Sequence of chain 9.O:
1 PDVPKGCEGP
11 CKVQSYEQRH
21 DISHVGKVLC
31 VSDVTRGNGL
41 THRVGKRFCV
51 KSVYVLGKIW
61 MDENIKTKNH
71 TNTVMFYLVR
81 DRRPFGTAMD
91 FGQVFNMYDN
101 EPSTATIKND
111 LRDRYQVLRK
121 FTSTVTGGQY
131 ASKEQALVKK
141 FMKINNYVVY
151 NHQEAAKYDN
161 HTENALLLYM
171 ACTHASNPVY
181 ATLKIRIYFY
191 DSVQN

Binding-site contacts:
Ligand atom N3 contacts residue PHE141 of chain 8.U at 3.6 Å.
Ligand atom OP2 contacts residue LYS143 of chain 8.S at 2.9 Å (salt-bridge).
Ligand atom N6 contacts residue PHE141 of chain 8.U at 3.4 Å.
Ligand atom P contacts residue TYR188 of chain 8.U at 3.4 Å.
Ligand atom OP2 contacts residue TYR54 of chain 8.U at 2.6 Å (h-bond).
Ligand atom OP2 contacts residue ARG186 of chain 8.U at 3.0 Å (salt-bridge).
Ligand atom OP1 contacts residue ARG105 of chain 8.S at 2.9 Å (salt-bridge).
Ligand atom O3' contacts residue ARG47 of chain 9.O at 3.5 Å (salt-bridge).
Ligand atom N7 contacts residue PHE141 of chain 8.U at 3.5 Å.
Ligand atom C5' contacts residue ARG103 of chain 8.S at 3.4 Å.
Ligand atom C2' contacts residue TYR188 of chain 8.U at 3.1 Å (hydrophobic).
Ligand atom OP1 contacts residue ARG142 of chain 8.S at 3.5 Å.
Ligand atom N1 contacts residue PHE141 of chain 8.U at 3.4 Å.
Ligand atom OP1 contacts residue ASP136 of chain 8.S at 2.8 Å (salt-bridge).
Ligand atom C2' contacts residue ASN195 of chain 9.O at 3.6 Å.
Ligand atom OP2 contacts residue TYR188 of chain 8.U at 2.7 Å (h-bond).
Ligand atom C2' contacts residue CYS11 of chain 8.U at 3.6 Å (hydrophobic).
Ligand atom O3' contacts residue LEU141 of chain 8.S at 3.5 Å (h-bond).
Ligand atom OP1 contacts residue ARG135 of chain 8.S at 3.1 Å (salt-bridge).
Ligand atom C5' contacts residue LYS143 of chain 8.S at 3.6 Å.
Ligand atom C5' contacts residue ARG47 of chain 9.O at 3.5 Å.
Ligand atom O3' contacts residue TYR188 of chain 8.U at 2.9 Å (h-bond).
Ligand atom O4' contacts residue ARG103 of chain 8.S at 3.4 Å (salt-bridge).
Ligand atom C5 contacts residue PHE141 of chain 8.U at 3.4 Å (hydrophobic).
Ligand atom O5' contacts residue ARG135 of chain 8.S at 3.4 Å.
Ligand atom C5 contacts residue TYR190 of chain 8.U at 3.6 Å (hydrophobic).
Ligand atom O2 contacts residue TYR188 of chain 8.U at 3.1 Å.
Ligand atom N4 contacts residue LYS51 of chain 8.U at 3.4 Å.
Ligand atom O3' contacts residue ASN195 of chain 9.O at 3.4 Å (h-bond).
Ligand atom C4 contacts residue PHE141 of chain 8.U at 3.4 Å (hydrophobic).
Ligand atom C3' contacts residue TYR188 of chain 8.U at 3.2 Å (hydrophobic).
Ligand atom C6 contacts residue PHE141 of chain 8.U at 3.4 Å (hydrophobic).
Ligand atom O3' contacts residue ARG105 of chain 8.S at 3.4 Å (salt-bridge).
Ligand atom OP1 contacts residue LYS143 of chain 8.S at 3.0 Å (salt-bridge).
Ligand atom C2 contacts residue PHE141 of chain 8.U at 3.5 Å (hydrophobic).
Ligand atom P contacts residue ARG47 of chain 9.O at 3.6 Å.
Ligand atom OP2 contacts residue ASN195 of chain 9.O at 2.9 Å (h-bond).
Ligand atom N4 contacts residue SER52 of chain 8.U at 3.6 Å (h-bond).
Ligand atom OP2 contacts residue ASN195 of chain 9.O at 3.6 Å.
Ligand atom OP1 contacts residue ARG47 of chain 9.O at 3.2 Å (salt-bridge).

A protein and the small-molecule ligand that binds it are described below.
Small molecule (SMILES): Nc1ccn([C@H]2C[C@H](O[P](=O)(O)OC[C@H]3O[C@@H](n4cnc5c(N)ncnc54)C[C@@H]3O[P](=O)(O)OC[C@H]3O[C@@H](n4cnc5c(N)ncnc54)C[C@@H]3O[P](=O)(O)OC[C@H]3O[C@@H](n4ccc(N)nc4=O)C[C@@H]3O[P](=O)(O)OC[C@H]3O[C@@H](n4ccc(N)nc4=O)C[C@@H]3O[P](=O)(O)OC[C@H]3O[C@@H](n4cnc5c(N)ncnc54)C[C@@H]3O[P](=O)(O)OC[C@H]3O[C@@H](n4ccc(N)nc4=O)C[C@@H]3O)[C@@H](COP(=O)=O)O2)c(=O)n1

Sequence of chain 8.U:
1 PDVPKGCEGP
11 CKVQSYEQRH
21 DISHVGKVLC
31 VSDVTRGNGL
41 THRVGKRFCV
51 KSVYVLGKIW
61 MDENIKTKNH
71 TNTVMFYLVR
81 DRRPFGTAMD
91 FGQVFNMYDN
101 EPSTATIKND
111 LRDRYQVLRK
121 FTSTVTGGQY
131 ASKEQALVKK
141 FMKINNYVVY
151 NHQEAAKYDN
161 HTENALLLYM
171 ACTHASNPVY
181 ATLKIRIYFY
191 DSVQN

Sequence of chain 8.S:
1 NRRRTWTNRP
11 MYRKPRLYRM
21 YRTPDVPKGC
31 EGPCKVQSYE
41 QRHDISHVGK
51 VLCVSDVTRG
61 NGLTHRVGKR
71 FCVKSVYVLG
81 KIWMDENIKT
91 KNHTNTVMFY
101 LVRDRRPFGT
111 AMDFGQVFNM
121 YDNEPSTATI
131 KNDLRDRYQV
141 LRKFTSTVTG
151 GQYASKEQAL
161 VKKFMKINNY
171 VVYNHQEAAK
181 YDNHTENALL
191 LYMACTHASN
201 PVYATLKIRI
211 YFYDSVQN